The small molecule below binds the protein below.
Small molecule (SMILES): CC(=O)N[C@@H]1[C@@H](O)[C@H](O)[C@@H](CO)O[C@H]1O

Sequence of chain 1.A:
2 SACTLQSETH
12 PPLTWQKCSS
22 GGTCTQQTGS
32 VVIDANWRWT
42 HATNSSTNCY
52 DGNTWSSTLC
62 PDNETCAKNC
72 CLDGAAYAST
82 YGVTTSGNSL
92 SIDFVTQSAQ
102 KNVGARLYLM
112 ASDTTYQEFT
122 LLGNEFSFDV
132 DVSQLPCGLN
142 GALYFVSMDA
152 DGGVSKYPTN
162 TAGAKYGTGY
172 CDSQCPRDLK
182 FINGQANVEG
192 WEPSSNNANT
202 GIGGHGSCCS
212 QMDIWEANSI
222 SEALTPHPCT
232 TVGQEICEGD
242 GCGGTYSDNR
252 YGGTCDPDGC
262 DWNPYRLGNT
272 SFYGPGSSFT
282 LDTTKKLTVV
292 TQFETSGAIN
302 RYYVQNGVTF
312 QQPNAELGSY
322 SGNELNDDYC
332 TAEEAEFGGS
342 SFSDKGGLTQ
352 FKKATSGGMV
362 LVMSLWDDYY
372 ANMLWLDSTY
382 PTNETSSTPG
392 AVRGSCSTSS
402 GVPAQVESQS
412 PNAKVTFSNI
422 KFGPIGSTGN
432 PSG

Binding-site contacts:
Ligand atom N2 contacts residue ASN384 of chain 1.A at 2.9 Å (h-bond).
Ligand atom C3 contacts residue ASN384 of chain 1.A at 3.8 Å.
Ligand atom N2 contacts residue GLU385 of chain 1.A at 3.0 Å (salt-bridge).
Ligand atom O3 contacts residue GLU385 of chain 1.A at 4.3 Å.
Ligand atom C1 contacts residue GLU385 of chain 1.A at 3.4 Å.
Ligand atom C3 contacts residue GLU385 of chain 1.A at 3.5 Å.
Ligand atom O5 contacts residue GLU385 of chain 1.A at 4.5 Å.
Ligand atom C2 contacts residue ASN384 of chain 1.A at 2.4 Å.
Ligand atom C7 contacts residue ASN384 of chain 1.A at 3.3 Å.
Ligand atom C8 contacts residue ASN384 of chain 1.A at 3.8 Å.
Ligand atom C5 contacts residue ASN384 of chain 1.A at 3.7 Å.
Ligand atom O5 contacts residue ASN384 of chain 1.A at 2.4 Å (h-bond).
Ligand atom O7 contacts residue ASN384 of chain 1.A at 3.4 Å (h-bond).
Ligand atom C7 contacts residue GLU385 of chain 1.A at 3.8 Å.
Ligand atom C1 contacts residue ASN384 of chain 1.A at 1.4 Å.
Ligand atom C2 contacts residue GLU385 of chain 1.A at 3.5 Å.
Ligand atom C8 contacts residue GLU385 of chain 1.A at 3.3 Å.
Ligand atom C4 contacts residue ASN384 of chain 1.A at 4.2 Å.